Binding-site contacts:
Ligand atom C contacts residue THR269 of chain 1.A at 3.9 Å.
Ligand atom CB contacts residue SAH1 of chain 1.K at 3.6 Å.
Ligand atom O contacts residue THR269 of chain 1.A at 3.4 Å (h-bond).
Ligand atom CB contacts residue ARG159 of chain 1.A at 4.3 Å.
Ligand atom SG contacts residue ARG159 of chain 1.A at 3.8 Å.
Ligand atom N contacts residue THR268 of chain 1.A at 4.3 Å.
Ligand atom OXT contacts residue TYR306 of chain 1.A at 2.5 Å (h-bond).
Ligand atom O contacts residue THR268 of chain 1.A at 3.6 Å.
Ligand atom N contacts residue ARG159 of chain 1.A at 3.8 Å.
Ligand atom O contacts residue ALA270 of chain 1.A at 2.9 Å (h-bond).
Ligand atom CB contacts residue LEU305 of chain 1.A at 3.9 Å (hydrophobic).
Ligand atom CD contacts residue GLN107 of chain 1.A at 4.2 Å.
Ligand atom OXT contacts residue ALA270 of chain 1.A at 3.9 Å.
Ligand atom CD contacts residue ARG159 of chain 1.A at 3.9 Å.
Ligand atom O contacts residue TYR306 of chain 1.A at 3.5 Å (h-bond).
Ligand atom O contacts residue ARG159 of chain 1.A at 4.5 Å.
Ligand atom C contacts residue ALA270 of chain 1.A at 3.7 Å (hydrophobic).
Ligand atom OXT contacts residue THR269 of chain 1.A at 3.6 Å.
Ligand atom SG contacts residue GLN107 of chain 1.A at 3.5 Å (h-bond).
Ligand atom C contacts residue TYR306 of chain 1.A at 3.4 Å (hydrophobic).
Ligand atom SG contacts residue SAH1 of chain 1.K at 3.6 Å.

This small molecule binds to this protein.
Small molecule (SMILES): O=C(O)[C@@H]1CSCN1

Sequence of chain 1.A:
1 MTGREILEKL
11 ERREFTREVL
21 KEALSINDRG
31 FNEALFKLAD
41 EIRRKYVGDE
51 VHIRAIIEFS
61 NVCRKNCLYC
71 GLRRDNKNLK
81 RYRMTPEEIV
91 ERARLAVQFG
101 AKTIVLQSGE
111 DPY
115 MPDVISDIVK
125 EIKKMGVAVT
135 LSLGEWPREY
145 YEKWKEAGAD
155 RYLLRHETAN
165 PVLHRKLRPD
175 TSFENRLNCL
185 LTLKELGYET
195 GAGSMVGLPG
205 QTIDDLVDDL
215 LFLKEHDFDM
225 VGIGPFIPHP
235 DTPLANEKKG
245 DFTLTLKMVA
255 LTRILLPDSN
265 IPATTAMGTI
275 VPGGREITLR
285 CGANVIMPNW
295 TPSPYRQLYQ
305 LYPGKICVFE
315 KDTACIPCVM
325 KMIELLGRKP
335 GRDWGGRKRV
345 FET